Binding-site contacts:
Ligand atom C8 contacts residue ARG314 of chain 1.A at 4.1 Å.
Ligand atom C5 contacts residue ASN260 of chain 1.A at 3.7 Å.
Ligand atom O7 contacts residue ILE241 of chain 1.A at 3.5 Å.
Ligand atom C8 contacts residue LYS318 of chain 1.A at 3.8 Å.
Ligand atom O3 contacts residue ARG314 of chain 1.A at 4.0 Å.
Ligand atom C7 contacts residue ASN260 of chain 1.A at 2.9 Å.
Ligand atom C8 contacts residue ASN260 of chain 1.A at 4.2 Å.
Ligand atom C2 contacts residue ASN260 of chain 1.A at 2.4 Å.
Ligand atom C1 contacts residue ASN260 of chain 1.A at 1.4 Å.
Ligand atom C2 contacts residue GLY239 of chain 1.A at 4.3 Å.
Ligand atom O7 contacts residue ARG314 of chain 1.A at 3.8 Å.
Ligand atom C7 contacts residue ILE241 of chain 1.A at 4.2 Å (hydrophobic).
Ligand atom C4 contacts residue ASN260 of chain 1.A at 4.2 Å.
Ligand atom C7 contacts residue ARG314 of chain 1.A at 4.0 Å.
Ligand atom O7 contacts residue ASN260 of chain 1.A at 2.6 Å (h-bond).
Ligand atom N2 contacts residue GLY239 of chain 1.A at 4.2 Å.
Ligand atom C8 contacts residue ILE241 of chain 1.A at 4.1 Å (hydrophobic).
Ligand atom C7 contacts residue GLY239 of chain 1.A at 4.4 Å.
Ligand atom C2 contacts residue ARG314 of chain 1.A at 4.5 Å.
Ligand atom O5 contacts residue ASN260 of chain 1.A at 2.4 Å (h-bond).
Ligand atom C3 contacts residue ASN260 of chain 1.A at 3.7 Å.
Ligand atom O6 contacts residue GLU261 of chain 1.A at 4.2 Å.
Ligand atom N2 contacts residue ASN260 of chain 1.A at 2.8 Å (h-bond).
Ligand atom O5 contacts residue GLY239 of chain 1.A at 4.2 Å.
Ligand atom C1 contacts residue GLY239 of chain 1.A at 3.2 Å.

Sequence of chain 1.A:
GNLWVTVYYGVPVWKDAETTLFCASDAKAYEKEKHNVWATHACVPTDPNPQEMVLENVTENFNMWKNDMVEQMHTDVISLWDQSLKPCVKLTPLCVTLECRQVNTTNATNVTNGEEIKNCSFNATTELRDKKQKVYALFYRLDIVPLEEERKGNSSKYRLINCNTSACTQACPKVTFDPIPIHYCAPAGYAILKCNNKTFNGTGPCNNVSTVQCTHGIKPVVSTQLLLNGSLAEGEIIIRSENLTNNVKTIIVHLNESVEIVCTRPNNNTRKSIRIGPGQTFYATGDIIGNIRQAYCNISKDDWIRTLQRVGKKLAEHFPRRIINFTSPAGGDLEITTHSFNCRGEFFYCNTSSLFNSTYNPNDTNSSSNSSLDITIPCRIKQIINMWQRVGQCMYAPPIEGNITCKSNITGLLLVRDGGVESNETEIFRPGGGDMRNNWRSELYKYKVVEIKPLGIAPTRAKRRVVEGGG

The protein below binds the small molecule below.
Small molecule (SMILES): CC(=O)N[C@@H]1[C@@H](O)[C@H](O)[C@@H](CO)O[C@H]1O